Sequence of chain 1.B:
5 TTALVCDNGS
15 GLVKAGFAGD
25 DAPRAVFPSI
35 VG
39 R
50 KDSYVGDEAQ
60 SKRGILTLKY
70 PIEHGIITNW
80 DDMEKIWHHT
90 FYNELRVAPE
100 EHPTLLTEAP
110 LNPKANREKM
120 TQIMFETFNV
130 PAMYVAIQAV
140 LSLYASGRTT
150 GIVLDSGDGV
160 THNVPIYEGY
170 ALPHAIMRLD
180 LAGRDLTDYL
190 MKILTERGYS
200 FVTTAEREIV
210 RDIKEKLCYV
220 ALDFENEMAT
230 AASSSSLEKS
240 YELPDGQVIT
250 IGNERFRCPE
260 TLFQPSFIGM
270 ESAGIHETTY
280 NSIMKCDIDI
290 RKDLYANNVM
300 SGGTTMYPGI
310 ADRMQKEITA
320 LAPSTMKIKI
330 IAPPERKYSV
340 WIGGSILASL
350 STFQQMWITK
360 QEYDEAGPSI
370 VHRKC

A small-molecule ligand and the protein it binds are described below.
Small molecule (SMILES): C/C1=C/C(=O)O[C@@H]2C[C@@H](CC[C@H](C)/C=C\C=C\CC1)O[C@@](O)([C@@H]1CSC(=O)N1)C2

Binding-site contacts:
Ligand atom C11 contacts residue TYR69 of chain 1.B at 3.3 Å (hydrophobic).
Ligand atom C7 contacts residue ASP56 of chain 1.B at 3.5 Å.
Ligand atom C22 contacts residue GLN59 of chain 1.B at 3.7 Å.
Ligand atom C19 contacts residue TYR69 of chain 1.B at 3.6 Å (hydrophobic).
Ligand atom C1 contacts residue LEU16 of chain 1.B at 3.8 Å (hydrophobic).
Ligand atom C13 contacts residue TYR69 of chain 1.B at 3.6 Å (hydrophobic).
Ligand atom C14 contacts residue PRO32 of chain 1.B at 3.8 Å (hydrophobic).
Ligand atom O5 contacts residue THR186 of chain 1.B at 2.6 Å (h-bond).
Ligand atom C22 contacts residue ARG62 of chain 1.B at 3.6 Å.
Ligand atom O4 contacts residue GLU207 of chain 1.B at 2.8 Å (salt-bridge).
Ligand atom C10 contacts residue GLU207 of chain 1.B at 3.6 Å.
Ligand atom N1 contacts residue ASP157 of chain 1.B at 2.8 Å (salt-bridge).
Ligand atom C21 contacts residue ARG210 of chain 1.B at 3.7 Å.
Ligand atom O5 contacts residue ASP157 of chain 1.B at 3.6 Å.
Ligand atom C12 contacts residue TYR69 of chain 1.B at 3.3 Å (hydrophobic).
Ligand atom S1 contacts residue THR186 of chain 1.B at 3.8 Å.
Ligand atom C1 contacts residue ARG210 of chain 1.B at 3.3 Å.
Ligand atom C22 contacts residue LEU67 of chain 1.B at 3.5 Å (hydrophobic).
Ligand atom O3 contacts residue GLU207 of chain 1.B at 3.5 Å (salt-bridge).
Ligand atom C20 contacts residue ASP157 of chain 1.B at 3.6 Å.
Ligand atom O4 contacts residue ARG210 of chain 1.B at 2.7 Å (salt-bridge).
Ligand atom C18 contacts residue TYR69 of chain 1.B at 3.6 Å (hydrophobic).
Ligand atom N1 contacts residue ARG183 of chain 1.B at 3.6 Å.
Ligand atom S1 contacts residue ARG206 of chain 1.B at 3.3 Å.
Ligand atom C17 contacts residue GLU207 of chain 1.B at 3.7 Å.
Ligand atom C19 contacts residue GLU207 of chain 1.B at 3.4 Å.
Ligand atom C2 contacts residue ARG210 of chain 1.B at 3.5 Å.
Ligand atom C4 contacts residue ARG210 of chain 1.B at 3.2 Å.
Ligand atom O2 contacts residue ARG210 of chain 1.B at 3.2 Å (salt-bridge).
Ligand atom C14 contacts residue GLY15 of chain 1.B at 3.5 Å.
Ligand atom O5 contacts residue LYS213 of chain 1.B at 3.7 Å.
Ligand atom C3 contacts residue ARG210 of chain 1.B at 3.3 Å.
Ligand atom C7 contacts residue PRO32 of chain 1.B at 3.6 Å (hydrophobic).
Ligand atom C22 contacts residue GLU207 of chain 1.B at 3.8 Å.
Ligand atom C20 contacts residue THR186 of chain 1.B at 3.7 Å.
Ligand atom O1 contacts residue LEU16 of chain 1.B at 3.5 Å.
Ligand atom C19 contacts residue ARG206 of chain 1.B at 3.8 Å.
Ligand atom C9 contacts residue GLN59 of chain 1.B at 3.6 Å.
Ligand atom O3 contacts residue TYR69 of chain 1.B at 2.7 Å (h-bond).
Ligand atom O5 contacts residue ARG210 of chain 1.B at 3.4 Å.